The protein below binds the small molecule below.
Small molecule (SMILES): O=C(O)c1ccc(O)[n+]([O-])c1

Sequence of chain 2.L:
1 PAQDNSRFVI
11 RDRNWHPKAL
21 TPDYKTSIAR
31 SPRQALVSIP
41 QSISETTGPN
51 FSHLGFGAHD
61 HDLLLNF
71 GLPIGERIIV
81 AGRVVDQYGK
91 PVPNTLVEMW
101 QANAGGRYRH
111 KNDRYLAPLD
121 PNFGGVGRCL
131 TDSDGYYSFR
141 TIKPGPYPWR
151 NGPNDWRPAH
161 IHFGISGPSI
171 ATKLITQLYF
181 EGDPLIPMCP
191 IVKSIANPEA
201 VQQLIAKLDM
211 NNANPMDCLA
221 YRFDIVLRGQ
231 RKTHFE

Sequence of chain 2.K:
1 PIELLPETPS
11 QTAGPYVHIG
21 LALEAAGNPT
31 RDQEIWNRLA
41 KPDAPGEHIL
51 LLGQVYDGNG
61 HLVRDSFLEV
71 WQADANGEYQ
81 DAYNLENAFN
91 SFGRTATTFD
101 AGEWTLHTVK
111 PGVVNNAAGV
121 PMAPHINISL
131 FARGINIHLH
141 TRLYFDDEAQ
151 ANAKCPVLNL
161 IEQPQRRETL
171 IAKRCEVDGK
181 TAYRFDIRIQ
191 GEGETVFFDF

Binding-site contacts:
Ligand atom C5 contacts residue ARG157 of chain 2.L at 4.0 Å.
Ligand atom O3 contacts residue HIS160 of chain 2.L at 3.3 Å (h-bond).
Ligand atom O3 contacts residue CYN1 of chain 2.BA at 3.1 Å.
Ligand atom C2 contacts residue GLY14 of chain 2.K at 3.9 Å.
Ligand atom O4 contacts residue CYN1 of chain 2.BA at 3.1 Å.
Ligand atom O1 contacts residue ILE191 of chain 2.L at 3.6 Å.
Ligand atom C3 contacts residue ILE191 of chain 2.L at 3.8 Å (hydrophobic).
Ligand atom O1 contacts residue TYR24 of chain 2.L at 2.3 Å (h-bond).
Ligand atom O3 contacts residue FE1 of chain 2.CA at 2.4 Å.
Ligand atom O3 contacts residue HIS162 of chain 2.L at 3.0 Å.
Ligand atom C6 contacts residue FE1 of chain 2.CA at 2.9 Å.
Ligand atom O2 contacts residue ARG133 of chain 2.K at 3.5 Å.
Ligand atom O1 contacts residue PRO15 of chain 2.K at 4.0 Å.
Ligand atom N1 contacts residue FE1 of chain 2.CA at 3.0 Å.
Ligand atom O4 contacts residue FE1 of chain 2.CA at 2.2 Å.
Ligand atom C7 contacts residue TYR24 of chain 2.L at 3.5 Å (hydrophobic).
Ligand atom O2 contacts residue TYR24 of chain 2.L at 3.9 Å.
Ligand atom C5 contacts residue TYR147 of chain 2.L at 4.0 Å (hydrophobic).
Ligand atom C7 contacts residue TRP149 of chain 2.L at 4.0 Å (hydrophobic).
Ligand atom N1 contacts residue ARG157 of chain 2.L at 3.4 Å (salt-bridge).
Ligand atom C6 contacts residue ARG157 of chain 2.L at 3.7 Å.
Ligand atom N1 contacts residue CYN1 of chain 2.BA at 3.2 Å.
Ligand atom C2 contacts residue CYN1 of chain 2.BA at 4.0 Å.
Ligand atom C7 contacts residue PRO15 of chain 2.K at 3.5 Å (hydrophobic).
Ligand atom C2 contacts residue ILE191 of chain 2.L at 3.6 Å (hydrophobic).
Ligand atom O4 contacts residue TYR108 of chain 2.L at 3.4 Å (h-bond).
Ligand atom C3 contacts residue PRO15 of chain 2.K at 3.3 Å (hydrophobic).
Ligand atom O1 contacts residue THR12 of chain 2.K at 3.8 Å.
Ligand atom O2 contacts residue TRP149 of chain 2.L at 3.6 Å.
Ligand atom O4 contacts residue HIS160 of chain 2.L at 3.4 Å (h-bond).
Ligand atom C2 contacts residue PRO15 of chain 2.K at 3.5 Å (hydrophobic).
Ligand atom O1 contacts residue ARG133 of chain 2.K at 3.6 Å.
Ligand atom C4 contacts residue PRO15 of chain 2.K at 3.6 Å (hydrophobic).
Ligand atom O4 contacts residue ARG157 of chain 2.L at 3.5 Å.
Ligand atom O3 contacts residue ARG157 of chain 2.L at 2.9 Å (salt-bridge).
Ligand atom C7 contacts residue ARG133 of chain 2.K at 3.8 Å.
Ligand atom C7 contacts residue ILE191 of chain 2.L at 3.9 Å (hydrophobic).
Ligand atom C6 contacts residue CYN1 of chain 2.BA at 3.2 Å.
Ligand atom O3 contacts residue GLN177 of chain 2.L at 3.8 Å.
Ligand atom C4 contacts residue TRP149 of chain 2.L at 3.8 Å (hydrophobic).